Sequence of chain 1.A:
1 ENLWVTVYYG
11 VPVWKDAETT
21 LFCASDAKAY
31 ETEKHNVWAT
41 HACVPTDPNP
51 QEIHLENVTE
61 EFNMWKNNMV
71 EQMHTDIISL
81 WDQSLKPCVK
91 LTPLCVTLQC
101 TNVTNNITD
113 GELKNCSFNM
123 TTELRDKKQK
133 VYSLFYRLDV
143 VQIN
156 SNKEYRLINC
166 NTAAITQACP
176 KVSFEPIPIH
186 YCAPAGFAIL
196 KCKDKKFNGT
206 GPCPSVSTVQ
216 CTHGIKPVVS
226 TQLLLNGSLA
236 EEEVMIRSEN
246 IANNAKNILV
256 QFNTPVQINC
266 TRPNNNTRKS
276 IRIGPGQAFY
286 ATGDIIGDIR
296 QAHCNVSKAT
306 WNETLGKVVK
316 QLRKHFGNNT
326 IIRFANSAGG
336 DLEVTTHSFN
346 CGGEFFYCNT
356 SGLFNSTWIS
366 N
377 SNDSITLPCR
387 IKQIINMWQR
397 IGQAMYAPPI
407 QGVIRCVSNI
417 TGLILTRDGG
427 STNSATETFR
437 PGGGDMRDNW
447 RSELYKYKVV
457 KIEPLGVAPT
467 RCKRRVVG

The protein below binds the small molecule below.
Small molecule (SMILES): CC(=O)N[C@H]1[C@H](O[C@H]2[C@H](O)[C@@H](NC(C)=O)CO[C@@H]2CO)O[C@H](CO)[C@@H](O)[C@@H]1O

Binding-site contacts:
Ligand atom C2 contacts residue ASN415 of chain 1.A at 2.3 Å.
Ligand atom O7 contacts residue ASN231 of chain 1.A at 3.1 Å (h-bond).
Ligand atom C6 contacts residue PRO260 of chain 1.A at 4.3 Å (hydrophobic).
Ligand atom C7 contacts residue ASN231 of chain 1.A at 3.0 Å.
Ligand atom C7 contacts residue ASN415 of chain 1.A at 3.7 Å.
Ligand atom C8 contacts residue ASN231 of chain 1.A at 3.2 Å.
Ligand atom O5 contacts residue PRO260 of chain 1.A at 3.9 Å.
Ligand atom C1 contacts residue ASN415 of chain 1.A at 1.4 Å.
Ligand atom C8 contacts residue ASN415 of chain 1.A at 4.0 Å.
Ligand atom C4 contacts residue ASN415 of chain 1.A at 4.0 Å.
Ligand atom C3 contacts residue ASN415 of chain 1.A at 3.6 Å.
Ligand atom N2 contacts residue ASN231 of chain 1.A at 3.7 Å.
Ligand atom O5 contacts residue ASN415 of chain 1.A at 2.2 Å (h-bond).
Ligand atom N2 contacts residue ASN415 of chain 1.A at 2.9 Å (h-bond).
Ligand atom C5 contacts residue ASN415 of chain 1.A at 3.5 Å.
Ligand atom C8 contacts residue LYS221 of chain 1.A at 4.0 Å.
Ligand atom O6 contacts residue PRO260 of chain 1.A at 3.4 Å.
Ligand atom C2 contacts residue ASN231 of chain 1.A at 4.4 Å.
Ligand atom O7 contacts residue NAG1 of chain 1.M at 3.0 Å (h-bond).
Ligand atom C7 contacts residue NAG1 of chain 1.M at 4.0 Å.